Binding-site contacts:
Ligand atom O6 contacts residue PHE172 of chain 1.A at 3.9 Å.
Ligand atom O7 contacts residue ILE208 of chain 1.A at 3.1 Å (h-bond).
Ligand atom O3 contacts residue TYR241 of chain 1.A at 2.6 Å (h-bond).
Ligand atom C8 contacts residue PHE207 of chain 1.A at 3.5 Å (hydrophobic).
Ligand atom C7 contacts residue THR211 of chain 1.A at 4.1 Å.
Ligand atom C4 contacts residue ILE208 of chain 1.A at 4.2 Å (hydrophobic).
Ligand atom C7 contacts residue GLN206 of chain 1.A at 3.9 Å.
Ligand atom O1 contacts residue ILE208 of chain 1.A at 4.3 Å.
Ligand atom C3 contacts residue TYR326 of chain 1.A at 4.1 Å (hydrophobic).
Ligand atom C7 contacts residue ILE208 of chain 1.A at 4.2 Å (hydrophobic).
Ligand atom N2 contacts residue TYR241 of chain 1.A at 4.3 Å.
Ligand atom O3 contacts residue LYS325 of chain 1.A at 3.9 Å.
Ligand atom C8 contacts residue TYR241 of chain 1.A at 4.1 Å (hydrophobic).
Ligand atom N2 contacts residue TYR326 of chain 1.A at 2.9 Å (h-bond).
Ligand atom C7 contacts residue TYR326 of chain 1.A at 3.8 Å (hydrophobic).
Ligand atom O5 contacts residue ILE208 of chain 1.A at 4.3 Å.
Ligand atom O1 contacts residue TYR326 of chain 1.A at 4.1 Å.
Ligand atom C1 contacts residue TYR326 of chain 1.A at 3.9 Å (hydrophobic).
Ligand atom C3 contacts residue THR211 of chain 1.A at 4.5 Å.
Ligand atom C8 contacts residue TYR326 of chain 1.A at 3.4 Å (hydrophobic).
Ligand atom O3 contacts residue THR211 of chain 1.A at 3.4 Å (h-bond).
Ligand atom C7 contacts residue PHE207 of chain 1.A at 4.2 Å (hydrophobic).
Ligand atom O7 contacts residue PHE207 of chain 1.A at 3.5 Å.
Ligand atom O7 contacts residue THR211 of chain 1.A at 3.5 Å (h-bond).
Ligand atom C8 contacts residue THR211 of chain 1.A at 4.4 Å.
Ligand atom C3 contacts residue LYS325 of chain 1.A at 3.9 Å.
Ligand atom O7 contacts residue GLN206 of chain 1.A at 3.8 Å.
Ligand atom C5 contacts residue ILE208 of chain 1.A at 4.5 Å (hydrophobic).
Ligand atom C2 contacts residue ILE208 of chain 1.A at 4.3 Å (hydrophobic).
Ligand atom C3 contacts residue TYR241 of chain 1.A at 3.6 Å (hydrophobic).
Ligand atom C6 contacts residue ILE208 of chain 1.A at 4.3 Å (hydrophobic).
Ligand atom C8 contacts residue GLN206 of chain 1.A at 3.7 Å.
Ligand atom C2 contacts residue TYR326 of chain 1.A at 3.8 Å (hydrophobic).

Sequence of chain 1.A:
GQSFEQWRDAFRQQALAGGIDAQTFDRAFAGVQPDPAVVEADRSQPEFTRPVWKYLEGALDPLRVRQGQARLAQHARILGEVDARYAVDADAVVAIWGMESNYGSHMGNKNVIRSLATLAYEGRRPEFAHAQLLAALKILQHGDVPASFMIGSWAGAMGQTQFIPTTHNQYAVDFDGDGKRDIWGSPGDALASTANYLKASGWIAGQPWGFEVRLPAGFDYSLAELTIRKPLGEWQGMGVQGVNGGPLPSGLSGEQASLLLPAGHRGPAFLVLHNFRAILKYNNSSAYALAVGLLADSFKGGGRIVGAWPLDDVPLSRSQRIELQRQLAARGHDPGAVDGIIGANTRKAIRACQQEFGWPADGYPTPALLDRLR

This small molecule binds to this protein.
Small molecule (SMILES): CC(=O)N[C@@H]1[C@@H](O)[C@H](O)[C@@H](CO)O[C@H]1O